Sequence of chain 1.B:
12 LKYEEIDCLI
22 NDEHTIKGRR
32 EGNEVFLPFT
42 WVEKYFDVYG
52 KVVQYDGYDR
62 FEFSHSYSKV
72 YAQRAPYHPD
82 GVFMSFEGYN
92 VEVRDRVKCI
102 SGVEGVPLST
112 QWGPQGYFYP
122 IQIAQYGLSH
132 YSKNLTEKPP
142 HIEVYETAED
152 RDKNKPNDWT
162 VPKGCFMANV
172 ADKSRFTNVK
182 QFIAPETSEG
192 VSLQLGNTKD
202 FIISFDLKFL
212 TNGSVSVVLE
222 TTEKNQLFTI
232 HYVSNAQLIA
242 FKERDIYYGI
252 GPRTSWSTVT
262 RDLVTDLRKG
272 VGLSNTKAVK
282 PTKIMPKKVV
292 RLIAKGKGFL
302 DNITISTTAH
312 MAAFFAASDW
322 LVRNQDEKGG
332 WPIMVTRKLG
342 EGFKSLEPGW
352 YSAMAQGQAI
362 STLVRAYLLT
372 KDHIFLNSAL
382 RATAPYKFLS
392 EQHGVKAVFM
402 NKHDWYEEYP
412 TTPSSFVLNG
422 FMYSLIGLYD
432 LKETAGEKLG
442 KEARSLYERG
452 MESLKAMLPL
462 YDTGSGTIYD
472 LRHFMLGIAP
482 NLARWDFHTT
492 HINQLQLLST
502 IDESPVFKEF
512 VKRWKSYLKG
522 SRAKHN

Binding-site contacts:
Ligand atom C7 contacts residue ASN135 of chain 1.B at 3.0 Å.
Ligand atom C4 contacts residue ASN303 of chain 1.B at 4.0 Å.
Ligand atom C6 contacts residue THR305 of chain 1.B at 4.0 Å.
Ligand atom C6 contacts residue NAG1 of chain 1.H at 3.5 Å.
Ligand atom C6 contacts residue ILE143 of chain 1.B at 3.8 Å (hydrophobic).
Ligand atom O6 contacts residue ILE143 of chain 1.B at 2.9 Å.
Ligand atom C6 contacts residue THR148 of chain 1.B at 3.6 Å.
Ligand atom O4 contacts residue ASN303 of chain 1.B at 3.2 Å (h-bond).
Ligand atom C3 contacts residue NAG1 of chain 1.H at 3.6 Å.
Ligand atom C8 contacts residue LYS139 of chain 1.B at 3.4 Å.
Ligand atom O7 contacts residue HIS311 of chain 1.B at 3.4 Å.
Ligand atom O4 contacts residue THR305 of chain 1.B at 3.8 Å.
Ligand atom O6 contacts residue ILE143 of chain 1.B at 3.6 Å.
Ligand atom C3 contacts residue ASN135 of chain 1.B at 3.8 Å.
Ligand atom O6 contacts residue NAG1 of chain 1.H at 3.0 Å (h-bond).
Ligand atom C4 contacts residue VAL145 of chain 1.B at 4.1 Å (hydrophobic).
Ligand atom O6 contacts residue THR148 of chain 1.B at 3.6 Å.
Ligand atom C8 contacts residue ASN135 of chain 1.B at 3.4 Å.
Ligand atom C2 contacts residue NAG1 of chain 1.H at 3.8 Å.
Ligand atom O3 contacts residue PRO141 of chain 1.B at 4.0 Å.
Ligand atom C1 contacts residue NAG1 of chain 1.H at 4.1 Å.
Ligand atom C4 contacts residue VAL145 of chain 1.B at 4.1 Å (hydrophobic).
Ligand atom C7 contacts residue PRO141 of chain 1.B at 4.1 Å (hydrophobic).
Ligand atom C6 contacts residue VAL145 of chain 1.B at 3.9 Å (hydrophobic).
Ligand atom O5 contacts residue ASN135 of chain 1.B at 2.4 Å (h-bond).
Ligand atom O3 contacts residue THR148 of chain 1.B at 3.2 Å.
Ligand atom C6 contacts residue ILE143 of chain 1.B at 3.9 Å (hydrophobic).
Ligand atom O6 contacts residue ARG152 of chain 1.B at 3.6 Å.
Ligand atom C8 contacts residue PRO140 of chain 1.B at 3.9 Å (hydrophobic).
Ligand atom C3 contacts residue ASN303 of chain 1.B at 3.6 Å.
Ligand atom N2 contacts residue ASN135 of chain 1.B at 2.8 Å (h-bond).
Ligand atom C1 contacts residue ASN135 of chain 1.B at 1.4 Å.
Ligand atom O7 contacts residue ASN135 of chain 1.B at 2.9 Å (h-bond).
Ligand atom C2 contacts residue ASN135 of chain 1.B at 2.4 Å.
Ligand atom O6 contacts residue MET312 of chain 1.B at 3.6 Å.
Ligand atom O3 contacts residue ASN303 of chain 1.B at 2.8 Å (h-bond).
Ligand atom C1 contacts residue MET312 of chain 1.B at 4.0 Å (hydrophobic).
Ligand atom C5 contacts residue ASN135 of chain 1.B at 3.6 Å.
Ligand atom O5 contacts residue MET312 of chain 1.B at 3.2 Å.
Ligand atom C8 contacts residue GLU138 of chain 1.B at 3.2 Å.

A protein and the small-molecule ligand that binds it are described below.
Small molecule (SMILES): CC(=O)N[C@H]1[C@H](O[C@H]2[C@H](O)[C@@H](NC(C)=O)CO[C@@H]2CO)O[C@H](CO)[C@@H](O[C@@H]2O[C@H](CO[C@H]3O[C@H](CO)[C@@H](O)[C@H](O)[C@@H]3O[C@@H]3O[C@H](CO)[C@@H](O)[C@H](O)[C@H]3NC(C)=O)[C@@H](O)[C@H](O)[C@@H]2O)[C@@H]1O